Binding-site contacts:
Ligand atom O11 contacts residue ASN49 of chain 3.A at 3.0 Å (h-bond).
Ligand atom C6 contacts residue TRP92 of chain 3.A at 3.8 Å (hydrophobic).
Ligand atom C2 contacts residue TRP120 of chain 2.B at 3.7 Å (hydrophobic).
Ligand atom O11 contacts residue GLY48 of chain 3.A at 3.4 Å.
Ligand atom N3 contacts residue SER27 of chain 3.A at 2.7 Å (h-bond).
Ligand atom S1 contacts residue THR90 of chain 3.A at 3.3 Å (h-bond).
Ligand atom N2 contacts residue LEU25 of chain 3.A at 4.0 Å.
Ligand atom C6 contacts residue TRP108 of chain 3.A at 3.8 Å (hydrophobic).
Ligand atom N1 contacts residue LEU25 of chain 3.A at 3.7 Å.
Ligand atom C3 contacts residue TYR43 of chain 3.A at 3.5 Å (hydrophobic).
Ligand atom O12 contacts residue TRP79 of chain 3.A at 3.7 Å.
Ligand atom N3 contacts residue TYR43 of chain 3.A at 2.7 Å (h-bond).
Ligand atom C11 contacts residue ASN49 of chain 3.A at 3.9 Å.
Ligand atom C5 contacts residue ASP128 of chain 3.A at 3.9 Å.
Ligand atom C7 contacts residue SER45 of chain 3.A at 3.3 Å.
Ligand atom O12 contacts residue SER88 of chain 3.A at 2.8 Å (h-bond).
Ligand atom N1 contacts residue TYR43 of chain 3.A at 3.9 Å.
Ligand atom C9 contacts residue ALA50 of chain 3.A at 3.6 Å (hydrophobic).
Ligand atom C10 contacts residue ALA50 of chain 3.A at 3.7 Å (hydrophobic).
Ligand atom C3 contacts residue SER27 of chain 3.A at 3.7 Å.
Ligand atom C10 contacts residue TRP79 of chain 3.A at 3.4 Å (hydrophobic).
Ligand atom C3 contacts residue LEU25 of chain 3.A at 3.7 Å (hydrophobic).
Ligand atom N2 contacts residue VAL47 of chain 3.A at 3.6 Å.
Ligand atom N3 contacts residue ASN23 of chain 3.A at 3.2 Å (h-bond).
Ligand atom S1 contacts residue TRP79 of chain 3.A at 3.7 Å.
Ligand atom N1 contacts residue ASP128 of chain 3.A at 3.0 Å (salt-bridge).
Ligand atom C3 contacts residue ASP128 of chain 3.A at 4.0 Å.
Ligand atom C11 contacts residue SER88 of chain 3.A at 3.9 Å.
Ligand atom C9 contacts residue VAL47 of chain 3.A at 3.3 Å (hydrophobic).
Ligand atom C4 contacts residue VAL47 of chain 3.A at 3.4 Å (hydrophobic).
Ligand atom O12 contacts residue ALA86 of chain 3.A at 3.7 Å.
Ligand atom C9 contacts residue GLY48 of chain 3.A at 3.8 Å.
Ligand atom C7 contacts residue VAL47 of chain 3.A at 3.4 Å (hydrophobic).
Ligand atom C3 contacts residue SER45 of chain 3.A at 3.8 Å.
Ligand atom C9 contacts residue TRP79 of chain 3.A at 3.9 Å (hydrophobic).
Ligand atom C8 contacts residue VAL47 of chain 3.A at 3.7 Å (hydrophobic).
Ligand atom N3 contacts residue SER45 of chain 3.A at 3.8 Å.
Ligand atom C10 contacts residue ASN49 of chain 3.A at 4.0 Å.
Ligand atom N2 contacts residue SER45 of chain 3.A at 2.9 Å (h-bond).
Ligand atom C3 contacts residue ASN23 of chain 3.A at 3.9 Å.

Sequence of chain 2.B:
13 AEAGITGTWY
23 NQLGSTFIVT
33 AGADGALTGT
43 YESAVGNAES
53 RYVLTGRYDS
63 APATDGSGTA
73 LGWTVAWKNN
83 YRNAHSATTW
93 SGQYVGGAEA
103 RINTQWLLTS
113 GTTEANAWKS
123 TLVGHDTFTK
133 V

Sequence of chain 3.A:
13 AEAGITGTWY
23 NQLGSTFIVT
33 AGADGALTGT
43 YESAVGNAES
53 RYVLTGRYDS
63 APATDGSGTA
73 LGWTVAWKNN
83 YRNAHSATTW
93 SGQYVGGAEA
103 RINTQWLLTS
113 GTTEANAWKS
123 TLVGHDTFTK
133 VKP

A small-molecule ligand and the protein it binds are described below.
Small molecule (SMILES): N=C1N[C@H]2[C@H](CS[C@H]2CCCCC(=O)O)N1